Sequence of chain 1.A:
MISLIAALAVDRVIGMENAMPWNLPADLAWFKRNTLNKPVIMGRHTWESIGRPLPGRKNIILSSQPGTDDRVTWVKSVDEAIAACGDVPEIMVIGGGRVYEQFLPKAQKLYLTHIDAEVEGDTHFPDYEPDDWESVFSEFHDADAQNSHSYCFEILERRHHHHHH

This protein binds this small molecule.
Small molecule (SMILES): Nc1nc(=O)c2c([nH]1)NCC(CNc1ccc(C(=O)N[C@@H](CCC(=O)O)C(=O)O)cc1)=N2

Binding-site contacts:
Ligand atom N1 contacts residue ALA6 of chain 1.A at 3.6 Å.
Ligand atom N1 contacts residue PHE31 of chain 1.A at 3.4 Å.
Ligand atom C4 contacts residue ASP27 of chain 1.A at 3.4 Å.
Ligand atom C12 contacts residue ASN18 of chain 1.A at 3.8 Å.
Ligand atom C7 contacts residue TYR100 of chain 1.A at 3.6 Å (hydrophobic).
Ligand atom C13 contacts residue MET16 of chain 1.A at 3.4 Å (hydrophobic).
Ligand atom O4 contacts residue MET20 of chain 1.A at 3.6 Å (h-bond).
Ligand atom C7 contacts residue ILE94 of chain 1.A at 2.9 Å (hydrophobic).
Ligand atom C2 contacts residue ASP27 of chain 1.A at 3.4 Å.
Ligand atom N3 contacts residue ALA7 of chain 1.A at 3.5 Å.
Ligand atom N8 contacts residue PHE31 of chain 1.A at 3.4 Å.
Ligand atom C16 contacts residue PHE31 of chain 1.A at 3.5 Å (hydrophobic).
Ligand atom O2 contacts residue LYS32 of chain 1.A at 3.7 Å.
Ligand atom N1 contacts residue ALA7 of chain 1.A at 3.7 Å.
Ligand atom C14 contacts residue MET16 of chain 1.A at 3.6 Å (hydrophobic).
Ligand atom N8 contacts residue TYR100 of chain 1.A at 3.5 Å (h-bond).
Ligand atom O4 contacts residue ASP27 of chain 1.A at 3.4 Å (salt-bridge).
Ligand atom O2 contacts residue PHE31 of chain 1.A at 3.3 Å.
Ligand atom N10 contacts residue MET16 of chain 1.A at 2.8 Å (h-bond).
Ligand atom C8A contacts residue PHE31 of chain 1.A at 3.5 Å (hydrophobic).
Ligand atom NA2 contacts residue ASP27 of chain 1.A at 2.9 Å (salt-bridge).
Ligand atom OE1 contacts residue LEU28 of chain 1.A at 3.8 Å.
Ligand atom CT contacts residue ARG57 of chain 1.A at 3.5 Å.
Ligand atom N3 contacts residue ASP27 of chain 1.A at 2.6 Å (salt-bridge).
Ligand atom O2 contacts residue ARG57 of chain 1.A at 2.9 Å (salt-bridge).
Ligand atom N8 contacts residue ILE94 of chain 1.A at 3.8 Å.
Ligand atom O1 contacts residue LYS32 of chain 1.A at 3.4 Å.
Ligand atom N contacts residue LEU54 of chain 1.A at 3.8 Å.
Ligand atom C2 contacts residue ALA7 of chain 1.A at 3.7 Å (hydrophobic).
Ligand atom C6 contacts residue MET16 of chain 1.A at 3.7 Å (hydrophobic).
Ligand atom NA2 contacts residue THR113 of chain 1.A at 3.5 Å (h-bond).
Ligand atom NA2 contacts residue ALA6 of chain 1.A at 3.8 Å.
Ligand atom C9 contacts residue MET16 of chain 1.A at 3.6 Å (hydrophobic).
Ligand atom O1 contacts residue ARG57 of chain 1.A at 2.7 Å (salt-bridge).
Ligand atom C13 contacts residue ILE50 of chain 1.A at 3.7 Å (hydrophobic).
Ligand atom C14 contacts residue ILE50 of chain 1.A at 3.8 Å (hydrophobic).
Ligand atom C7 contacts residue MET16 of chain 1.A at 3.9 Å (hydrophobic).
Ligand atom C contacts residue LEU54 of chain 1.A at 3.9 Å (hydrophobic).
Ligand atom N8 contacts residue ILE5 of chain 1.A at 3.2 Å (h-bond).
Ligand atom C7 contacts residue PHE31 of chain 1.A at 3.8 Å (hydrophobic).